This small molecule binds to this protein.
Small molecule (SMILES): CC(=O)N[C@@H]1[C@@H](O)[C@H](O)[C@@H](CO)O[C@H]1O

Sequence of chain 1.K:
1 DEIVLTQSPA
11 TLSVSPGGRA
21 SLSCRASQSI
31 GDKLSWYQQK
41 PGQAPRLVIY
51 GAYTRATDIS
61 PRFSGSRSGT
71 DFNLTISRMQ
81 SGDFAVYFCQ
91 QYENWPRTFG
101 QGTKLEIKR

Binding-site contacts:
Ligand atom C5 contacts residue SER21 of chain 1.K at 3.4 Å.
Ligand atom C5 contacts residue ASN73 of chain 1.K at 3.7 Å.
Ligand atom C1 contacts residue ASN73 of chain 1.K at 1.4 Å.
Ligand atom O5 contacts residue SER21 of chain 1.K at 2.6 Å (h-bond).
Ligand atom C3 contacts residue SER21 of chain 1.K at 3.9 Å.
Ligand atom N2 contacts residue SER21 of chain 1.K at 4.5 Å.
Ligand atom O5 contacts residue SER23 of chain 1.K at 3.6 Å.
Ligand atom N2 contacts residue ASN73 of chain 1.K at 2.9 Å (h-bond).
Ligand atom O5 contacts residue ASN73 of chain 1.K at 2.4 Å (h-bond).
Ligand atom C6 contacts residue SER21 of chain 1.K at 3.1 Å.
Ligand atom C3 contacts residue ASN73 of chain 1.K at 3.8 Å.
Ligand atom C1 contacts residue SER21 of chain 1.K at 3.2 Å.
Ligand atom C4 contacts residue SER21 of chain 1.K at 3.5 Å.
Ligand atom C4 contacts residue ASN73 of chain 1.K at 4.2 Å.
Ligand atom C2 contacts residue SER21 of chain 1.K at 3.3 Å.
Ligand atom O6 contacts residue LEU12 of chain 1.K at 4.1 Å.
Ligand atom O7 contacts residue ASN73 of chain 1.K at 3.0 Å (h-bond).
Ligand atom O5 contacts residue LEU22 of chain 1.K at 4.4 Å.
Ligand atom C7 contacts residue ASN73 of chain 1.K at 3.1 Å.
Ligand atom C6 contacts residue SER23 of chain 1.K at 4.1 Å.
Ligand atom C8 contacts residue ASN73 of chain 1.K at 4.2 Å.
Ligand atom C1 contacts residue SER23 of chain 1.K at 4.0 Å.
Ligand atom O7 contacts residue SER21 of chain 1.K at 4.2 Å.
Ligand atom O6 contacts residue SER21 of chain 1.K at 3.0 Å (h-bond).
Ligand atom C5 contacts residue SER23 of chain 1.K at 4.0 Å.
Ligand atom C2 contacts residue ASN73 of chain 1.K at 2.4 Å.